Sequence of chain 1.C:
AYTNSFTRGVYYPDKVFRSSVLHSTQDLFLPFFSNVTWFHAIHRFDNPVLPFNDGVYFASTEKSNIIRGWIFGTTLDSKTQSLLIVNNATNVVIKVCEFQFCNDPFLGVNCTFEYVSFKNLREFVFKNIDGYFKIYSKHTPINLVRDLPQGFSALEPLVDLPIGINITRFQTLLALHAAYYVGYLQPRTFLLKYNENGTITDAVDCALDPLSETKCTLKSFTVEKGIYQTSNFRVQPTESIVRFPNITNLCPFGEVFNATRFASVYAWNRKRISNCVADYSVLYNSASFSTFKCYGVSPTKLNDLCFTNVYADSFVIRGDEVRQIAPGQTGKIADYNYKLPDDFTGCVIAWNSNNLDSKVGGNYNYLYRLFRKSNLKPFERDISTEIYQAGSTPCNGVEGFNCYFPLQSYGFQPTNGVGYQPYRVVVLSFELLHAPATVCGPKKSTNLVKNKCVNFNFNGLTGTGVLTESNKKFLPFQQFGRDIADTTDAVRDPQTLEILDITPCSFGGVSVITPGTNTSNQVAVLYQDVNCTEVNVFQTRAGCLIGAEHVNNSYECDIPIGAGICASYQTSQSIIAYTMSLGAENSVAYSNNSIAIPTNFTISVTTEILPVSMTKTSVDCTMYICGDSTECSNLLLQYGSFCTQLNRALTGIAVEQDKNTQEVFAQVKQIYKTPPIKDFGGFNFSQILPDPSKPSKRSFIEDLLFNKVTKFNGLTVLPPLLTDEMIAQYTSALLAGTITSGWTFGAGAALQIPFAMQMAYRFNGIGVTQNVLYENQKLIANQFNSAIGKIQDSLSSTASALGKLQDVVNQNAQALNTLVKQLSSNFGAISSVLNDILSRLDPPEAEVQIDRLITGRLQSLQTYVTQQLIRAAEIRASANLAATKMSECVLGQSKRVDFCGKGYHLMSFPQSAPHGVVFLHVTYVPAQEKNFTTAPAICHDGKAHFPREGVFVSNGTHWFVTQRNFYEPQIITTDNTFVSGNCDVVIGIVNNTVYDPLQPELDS

The protein below binds the small molecule below.
Small molecule (SMILES): CC(=O)N[C@@H]1[C@@H](O)[C@H](O)[C@@H](CO)O[C@H]1O

Binding-site contacts:
Ligand atom O5 contacts residue TYR28 of chain 1.C at 3.9 Å.
Ligand atom C8 contacts residue ASN61 of chain 1.C at 4.4 Å.
Ligand atom C5 contacts residue ASN61 of chain 1.C at 3.6 Å.
Ligand atom C6 contacts residue TYR28 of chain 1.C at 4.2 Å (hydrophobic).
Ligand atom O5 contacts residue ASN61 of chain 1.C at 2.3 Å (h-bond).
Ligand atom O6 contacts residue TYR28 of chain 1.C at 3.5 Å.
Ligand atom N2 contacts residue ASN61 of chain 1.C at 2.9 Å (h-bond).
Ligand atom C2 contacts residue ASN61 of chain 1.C at 2.5 Å.
Ligand atom O7 contacts residue ASN61 of chain 1.C at 3.2 Å (h-bond).
Ligand atom C1 contacts residue ASN61 of chain 1.C at 1.4 Å.
Ligand atom O6 contacts residue ASN61 of chain 1.C at 4.5 Å.
Ligand atom C7 contacts residue ASN61 of chain 1.C at 3.2 Å.
Ligand atom C4 contacts residue ASN61 of chain 1.C at 4.2 Å.
Ligand atom C3 contacts residue ASN61 of chain 1.C at 3.8 Å.